Binding-site contacts:
Ligand atom N10 contacts residue ALA48 of chain 1.A at 3.4 Å.
Ligand atom C7 contacts residue LEU149 of chain 1.A at 3.2 Å (hydrophobic).
Ligand atom C7 contacts residue ALA48 of chain 1.A at 3.8 Å (hydrophobic).
Ligand atom C3 contacts residue MET98 of chain 1.A at 3.7 Å (hydrophobic).
Ligand atom C11 contacts residue PRO103 of chain 1.A at 3.9 Å (hydrophobic).
Ligand atom C9 contacts residue LEU149 of chain 1.A at 3.8 Å (hydrophobic).
Ligand atom C12 contacts residue PRO103 of chain 1.A at 3.6 Å (hydrophobic).
Ligand atom N10 contacts residue GLU97 of chain 1.A at 3.0 Å (salt-bridge).
Ligand atom C9 contacts residue MET96 of chain 1.A at 3.7 Å (hydrophobic).
Ligand atom C13 contacts residue PRO103 of chain 1.A at 3.4 Å (hydrophobic).
Ligand atom C3 contacts residue ALA99 of chain 1.A at 3.3 Å (hydrophobic).
Ligand atom C19 contacts residue LEU25 of chain 1.A at 3.1 Å (hydrophobic).
Ligand atom C6 contacts residue LEU149 of chain 1.A at 3.3 Å (hydrophobic).
Ligand atom C14 contacts residue PRO103 of chain 1.A at 3.5 Å (hydrophobic).
Ligand atom O16 contacts residue GLY102 of chain 1.A at 3.7 Å.
Ligand atom N2 contacts residue LEU149 of chain 1.A at 3.8 Å.
Ligand atom C27 contacts residue ASP160 of chain 1.A at 3.8 Å.
Ligand atom C11 contacts residue GLY102 of chain 1.A at 3.5 Å.
Ligand atom C8 contacts residue LEU149 of chain 1.A at 3.5 Å (hydrophobic).
Ligand atom O24 contacts residue MET96 of chain 1.A at 3.4 Å.
Ligand atom C6 contacts residue GLU97 of chain 1.A at 3.9 Å.
Ligand atom N2 contacts residue MET98 of chain 1.A at 3.8 Å.
Ligand atom O18 contacts residue PRO103 of chain 1.A at 3.8 Å.
Ligand atom C15 contacts residue PRO103 of chain 1.A at 3.9 Å (hydrophobic).
Ligand atom N5 contacts residue LEU149 of chain 1.A at 3.6 Å.
Ligand atom N2 contacts residue ALA99 of chain 1.A at 3.0 Å (h-bond).
Ligand atom C27 contacts residue ASN147 of chain 1.A at 3.5 Å.
Ligand atom C9 contacts residue GLU97 of chain 1.A at 4.0 Å.
Ligand atom C17 contacts residue ALA99 of chain 1.A at 3.9 Å (hydrophobic).
Ligand atom C9 contacts residue ALA48 of chain 1.A at 3.9 Å (hydrophobic).
Ligand atom N10 contacts residue LEU149 of chain 1.A at 3.6 Å.
Ligand atom C6 contacts residue ALA48 of chain 1.A at 3.3 Å (hydrophobic).
Ligand atom C17 contacts residue GLY102 of chain 1.A at 3.7 Å.
Ligand atom C17 contacts residue GLU100 of chain 1.A at 3.1 Å.
Ligand atom C27 contacts residue SER159 of chain 1.A at 3.6 Å.
Ligand atom O20 contacts residue PRO103 of chain 1.A at 3.8 Å.
Ligand atom C12 contacts residue GLY102 of chain 1.A at 3.7 Å.
Ligand atom N2 contacts residue ALA48 of chain 1.A at 3.6 Å.
Ligand atom C6 contacts residue ALA99 of chain 1.A at 4.0 Å (hydrophobic).
Ligand atom C11 contacts residue ALA99 of chain 1.A at 4.0 Å (hydrophobic).

Sequence of chain 1.A:
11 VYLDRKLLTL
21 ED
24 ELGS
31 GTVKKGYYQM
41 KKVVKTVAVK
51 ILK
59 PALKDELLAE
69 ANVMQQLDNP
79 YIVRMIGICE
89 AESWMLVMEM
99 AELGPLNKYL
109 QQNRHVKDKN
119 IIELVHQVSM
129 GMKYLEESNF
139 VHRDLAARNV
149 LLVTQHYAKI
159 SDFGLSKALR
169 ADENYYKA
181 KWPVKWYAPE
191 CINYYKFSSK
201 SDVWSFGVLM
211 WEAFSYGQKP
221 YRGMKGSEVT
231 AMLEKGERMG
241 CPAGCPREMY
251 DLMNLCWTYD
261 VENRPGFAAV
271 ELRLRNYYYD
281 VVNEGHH

A protein and the small-molecule ligand that binds it are described below.
Small molecule (SMILES): COc1cc(-c2cnc3[nH]cc(C(=O)NC(C)C)c3n2)cc(OC)c1OC